Sequence of chain 1.A:
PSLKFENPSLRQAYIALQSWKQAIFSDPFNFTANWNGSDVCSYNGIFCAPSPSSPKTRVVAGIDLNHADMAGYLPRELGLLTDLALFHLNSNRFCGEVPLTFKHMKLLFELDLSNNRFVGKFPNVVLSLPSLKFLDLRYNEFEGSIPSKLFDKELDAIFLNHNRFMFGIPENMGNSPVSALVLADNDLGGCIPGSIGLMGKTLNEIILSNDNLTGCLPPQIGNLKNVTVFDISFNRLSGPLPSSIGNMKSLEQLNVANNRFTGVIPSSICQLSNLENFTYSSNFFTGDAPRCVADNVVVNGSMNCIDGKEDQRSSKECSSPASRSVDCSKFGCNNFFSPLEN

Binding-site contacts:
Ligand atom C3 contacts residue ASN45 of chain 1.A at 3.8 Å.
Ligand atom C8 contacts residue PRO43 of chain 1.A at 3.6 Å (hydrophobic).
Ligand atom C5 contacts residue ASN45 of chain 1.A at 3.7 Å.
Ligand atom C1 contacts residue ASN45 of chain 1.A at 1.4 Å.
Ligand atom C7 contacts residue ASN45 of chain 1.A at 4.0 Å.
Ligand atom O5 contacts residue ASN45 of chain 1.A at 2.4 Å (h-bond).
Ligand atom N2 contacts residue ASN45 of chain 1.A at 2.9 Å (h-bond).
Ligand atom C4 contacts residue ASN45 of chain 1.A at 4.3 Å.
Ligand atom N2 contacts residue PRO43 of chain 1.A at 3.6 Å (h-bond).
Ligand atom C2 contacts residue ASN45 of chain 1.A at 2.5 Å.
Ligand atom C7 contacts residue PRO43 of chain 1.A at 4.1 Å (hydrophobic).

This protein binds this small molecule.
Small molecule (SMILES): CC(=O)N[C@H]1[C@H](O[C@H]2[C@H](O)[C@@H](NC(C)=O)CO[C@@H]2CO)O[C@H](CO)[C@@H](O[C@@H]2O[C@H](CO)[C@@H](O)[C@H](O)[C@@H]2O)[C@@H]1O